Sequence of chain 3.C:
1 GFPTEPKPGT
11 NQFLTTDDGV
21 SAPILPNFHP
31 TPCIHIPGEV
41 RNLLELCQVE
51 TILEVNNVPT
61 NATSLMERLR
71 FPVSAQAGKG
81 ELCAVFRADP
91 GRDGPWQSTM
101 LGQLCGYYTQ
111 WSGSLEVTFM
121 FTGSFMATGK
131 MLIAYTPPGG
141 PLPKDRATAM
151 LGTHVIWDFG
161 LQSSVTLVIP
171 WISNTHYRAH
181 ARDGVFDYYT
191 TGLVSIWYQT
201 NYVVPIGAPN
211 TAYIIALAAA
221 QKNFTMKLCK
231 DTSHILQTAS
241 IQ

Sequence of chain 2.A:
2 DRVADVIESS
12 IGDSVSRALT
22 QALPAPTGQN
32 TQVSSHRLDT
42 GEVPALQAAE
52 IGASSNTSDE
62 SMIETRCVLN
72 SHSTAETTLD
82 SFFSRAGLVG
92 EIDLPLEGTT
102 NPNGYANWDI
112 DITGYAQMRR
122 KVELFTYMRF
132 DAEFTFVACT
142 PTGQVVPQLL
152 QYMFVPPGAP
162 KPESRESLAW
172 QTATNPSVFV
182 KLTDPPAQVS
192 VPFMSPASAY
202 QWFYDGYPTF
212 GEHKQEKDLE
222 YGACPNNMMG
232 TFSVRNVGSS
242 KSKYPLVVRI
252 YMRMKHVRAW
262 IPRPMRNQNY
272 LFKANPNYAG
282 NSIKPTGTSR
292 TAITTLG

A protein and the small-molecule ligand that binds it are described below.
Small molecule (SMILES): Cc1cc(CCCCCCCOc2ccc(C3=NCCO3)cc2)on1

Binding-site contacts:
Ligand atom C4B contacts residue ASN228 of chain 2.A at 4.0 Å.
Ligand atom C5 contacts residue PHE155 of chain 2.A at 3.9 Å (hydrophobic).
Ligand atom C3 contacts residue PHE155 of chain 2.A at 4.0 Å (hydrophobic).
Ligand atom C4 contacts residue ILE24 of chain 2.C at 4.0 Å (hydrophobic).
Ligand atom N3A contacts residue ILE113 of chain 2.A at 3.7 Å.
Ligand atom C5B contacts residue ILE113 of chain 2.A at 3.5 Å (hydrophobic).
Ligand atom C5A contacts residue ASN228 of chain 2.A at 4.0 Å.
Ligand atom C4C contacts residue PHE135 of chain 2.A at 3.7 Å (hydrophobic).
Ligand atom C4C contacts residue VAL192 of chain 2.A at 3.5 Å (hydrophobic).
Ligand atom C4 contacts residue VAL190 of chain 2.A at 3.8 Å (hydrophobic).
Ligand atom C31 contacts residue VAL179 of chain 2.A at 3.5 Å (hydrophobic).
Ligand atom C3B contacts residue TRP203 of chain 2.A at 3.2 Å (hydrophobic).
Ligand atom C5 contacts residue PHE233 of chain 2.A at 3.9 Å (hydrophobic).
Ligand atom O1B contacts residue MET230 of chain 2.A at 4.0 Å.
Ligand atom C5B contacts residue ASP112 of chain 2.A at 3.9 Å.
Ligand atom O1A contacts residue TRP203 of chain 2.A at 3.3 Å.
Ligand atom C4B contacts residue TRP203 of chain 2.A at 3.6 Å (hydrophobic).
Ligand atom O1B contacts residue TYR201 of chain 2.A at 3.4 Å.
Ligand atom N2 contacts residue PHE233 of chain 2.A at 3.8 Å.
Ligand atom C3C contacts residue PHE135 of chain 2.A at 3.8 Å (hydrophobic).
Ligand atom N2 contacts residue PHE155 of chain 2.A at 3.6 Å.
Ligand atom C7C contacts residue MET230 of chain 2.A at 4.0 Å (hydrophobic).
Ligand atom O1 contacts residue PHE233 of chain 2.A at 3.1 Å.
Ligand atom C5C contacts residue PHE135 of chain 2.A at 3.5 Å (hydrophobic).
Ligand atom C2A contacts residue TRP203 of chain 2.A at 3.6 Å (hydrophobic).
Ligand atom C2B contacts residue TYR201 of chain 2.A at 3.4 Å (hydrophobic).
Ligand atom O1A contacts residue ASN228 of chain 2.A at 3.7 Å.
Ligand atom C5C contacts residue ILE111 of chain 2.A at 3.7 Å (hydrophobic).
Ligand atom C6B contacts residue ILE113 of chain 2.A at 4.0 Å (hydrophobic).
Ligand atom C4A contacts residue ASP112 of chain 2.A at 3.0 Å.
Ligand atom C2B contacts residue TRP203 of chain 2.A at 4.1 Å (hydrophobic).
Ligand atom C6C contacts residue TYR201 of chain 2.A at 4.0 Å (hydrophobic).
Ligand atom C5B contacts residue ILE111 of chain 2.A at 4.0 Å (hydrophobic).
Ligand atom C2C contacts residue VAL192 of chain 2.A at 3.7 Å (hydrophobic).
Ligand atom N3A contacts residue ASP112 of chain 2.A at 2.8 Å (salt-bridge).
Ligand atom C3B contacts residue ASN228 of chain 2.A at 4.0 Å.
Ligand atom C31 contacts residue PRO177 of chain 2.A at 3.9 Å (hydrophobic).
Ligand atom C31 contacts residue ILE24 of chain 2.C at 3.6 Å (hydrophobic).
Ligand atom C4A contacts residue THR114 of chain 2.A at 3.6 Å.
Ligand atom O1 contacts residue PHE155 of chain 2.A at 3.5 Å.

Sequence of chain 2.C:
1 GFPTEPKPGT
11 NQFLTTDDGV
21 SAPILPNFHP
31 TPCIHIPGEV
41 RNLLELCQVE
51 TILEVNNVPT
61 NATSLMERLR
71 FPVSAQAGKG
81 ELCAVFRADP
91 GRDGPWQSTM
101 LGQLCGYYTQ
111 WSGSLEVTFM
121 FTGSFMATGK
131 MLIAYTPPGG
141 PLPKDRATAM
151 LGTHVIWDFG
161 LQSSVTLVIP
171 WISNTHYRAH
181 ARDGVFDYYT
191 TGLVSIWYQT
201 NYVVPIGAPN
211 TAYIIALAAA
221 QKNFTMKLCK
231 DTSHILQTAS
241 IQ